Binding-site contacts:
Ligand atom C4 contacts residue ASN284 of chain 1.I at 3.2 Å.
Ligand atom C5 contacts residue ASN284 of chain 1.I at 2.9 Å.
Ligand atom O3 contacts residue ASN284 of chain 1.I at 4.3 Å.
Ligand atom O5 contacts residue ASN284 of chain 1.I at 2.4 Å (h-bond).
Ligand atom O6 contacts residue ASN284 of chain 1.I at 4.3 Å.
Ligand atom C2 contacts residue ASN284 of chain 1.I at 2.5 Å.
Ligand atom C3 contacts residue ASN284 of chain 1.I at 3.4 Å.
Ligand atom C1 contacts residue ASN284 of chain 1.I at 1.4 Å.
Ligand atom C6 contacts residue ASN284 of chain 1.I at 2.9 Å.
Ligand atom C7 contacts residue ASN284 of chain 1.I at 4.5 Å.
Ligand atom N2 contacts residue ASN284 of chain 1.I at 3.6 Å.

Sequence of chain 1.I:
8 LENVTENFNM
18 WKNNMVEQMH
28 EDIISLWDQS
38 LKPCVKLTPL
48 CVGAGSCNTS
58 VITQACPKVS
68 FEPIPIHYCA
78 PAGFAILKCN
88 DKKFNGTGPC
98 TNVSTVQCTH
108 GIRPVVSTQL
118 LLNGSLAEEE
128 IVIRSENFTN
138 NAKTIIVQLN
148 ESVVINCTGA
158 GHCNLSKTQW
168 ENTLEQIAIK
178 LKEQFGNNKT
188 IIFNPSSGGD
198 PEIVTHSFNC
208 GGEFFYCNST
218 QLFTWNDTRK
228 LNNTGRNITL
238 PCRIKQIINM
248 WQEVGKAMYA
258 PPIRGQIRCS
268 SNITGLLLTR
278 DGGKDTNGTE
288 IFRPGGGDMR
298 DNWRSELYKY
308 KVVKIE

A small-molecule ligand and the protein it binds are described below.
Small molecule (SMILES): CC(=O)N[C@@H]1[C@@H](O)[C@H](O)[C@@H](CO)O[C@H]1O